Sequence of chain 1.C:
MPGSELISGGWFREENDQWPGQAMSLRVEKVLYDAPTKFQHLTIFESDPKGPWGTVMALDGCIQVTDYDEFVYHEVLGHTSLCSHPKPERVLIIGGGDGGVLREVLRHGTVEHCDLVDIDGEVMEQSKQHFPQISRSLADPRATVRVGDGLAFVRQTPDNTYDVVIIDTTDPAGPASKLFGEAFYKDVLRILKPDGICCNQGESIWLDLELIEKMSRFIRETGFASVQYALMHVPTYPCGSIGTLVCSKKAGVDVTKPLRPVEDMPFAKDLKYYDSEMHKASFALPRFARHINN

Binding-site contacts:
Ligand atom F10 contacts residue THR177 of chain 1.C at 3.5 Å.
Ligand atom C4 contacts residue GLN209 of chain 1.C at 3.4 Å.
Ligand atom C9 contacts residue THR177 of chain 1.C at 3.9 Å.
Ligand atom C6 contacts residue THR178 of chain 1.C at 4.3 Å.
Ligand atom C9 contacts residue TYR245 of chain 1.C at 3.6 Å (hydrophobic).
Ligand atom C7 contacts residue TYR245 of chain 1.C at 3.3 Å (hydrophobic).
Ligand atom C6 contacts residue GLN72 of chain 1.C at 3.5 Å.
Ligand atom C6 contacts residue S4M1 of chain 1.I at 3.3 Å.
Ligand atom C6 contacts residue ASP176 of chain 1.C at 4.3 Å.
Ligand atom N8 contacts residue ASP179 of chain 1.C at 2.7 Å (salt-bridge).
Ligand atom C9 contacts residue S4M1 of chain 1.I at 3.4 Å.
Ligand atom F10 contacts residue ASP179 of chain 1.C at 3.5 Å.
Ligand atom C3 contacts residue GLN72 of chain 1.C at 4.0 Å.
Ligand atom C6 contacts residue GLN209 of chain 1.C at 3.9 Å.
Ligand atom F10 contacts residue THR178 of chain 1.C at 3.3 Å.
Ligand atom C4 contacts residue ILE250 of chain 1.C at 4.0 Å (hydrophobic).
Ligand atom C9 contacts residue ASP176 of chain 1.C at 3.7 Å.
Ligand atom C9 contacts residue TYR81 of chain 1.C at 3.6 Å (hydrophobic).
Ligand atom C1 contacts residue GLN209 of chain 1.C at 3.6 Å.
Ligand atom C2 contacts residue GLU211 of chain 1.C at 4.2 Å.
Ligand atom F10 contacts residue GLN209 of chain 1.C at 3.9 Å.
Ligand atom C3 contacts residue THR178 of chain 1.C at 4.2 Å.
Ligand atom C3 contacts residue GLN209 of chain 1.C at 3.8 Å.
Ligand atom C5 contacts residue PRO246 of chain 1.C at 4.0 Å (hydrophobic).
Ligand atom C4 contacts residue TYR245 of chain 1.C at 3.6 Å (hydrophobic).
Ligand atom N8 contacts residue TRP27 of chain 1.C at 3.6 Å.
Ligand atom C2 contacts residue GLN209 of chain 1.C at 3.8 Å.
Ligand atom C2 contacts residue ASP179 of chain 1.C at 3.5 Å.
Ligand atom C6 contacts residue THR177 of chain 1.C at 3.2 Å.
Ligand atom C7 contacts residue TYR81 of chain 1.C at 3.5 Å (hydrophobic).
Ligand atom C5 contacts residue ASP179 of chain 1.C at 3.4 Å.
Ligand atom N8 contacts residue PRO246 of chain 1.C at 3.5 Å.
Ligand atom C3 contacts residue THR177 of chain 1.C at 3.5 Å.
Ligand atom C9 contacts residue GLN209 of chain 1.C at 3.7 Å.
Ligand atom C5 contacts residue TYR245 of chain 1.C at 3.7 Å (hydrophobic).
Ligand atom C7 contacts residue GLN209 of chain 1.C at 3.4 Å.
Ligand atom C1 contacts residue TYR245 of chain 1.C at 4.1 Å (hydrophobic).
Ligand atom C2 contacts residue ILE250 of chain 1.C at 3.9 Å (hydrophobic).
Ligand atom C5 contacts residue ILE71 of chain 1.C at 4.2 Å (hydrophobic).
Ligand atom F10 contacts residue GLN72 of chain 1.C at 3.5 Å.

This protein binds this small molecule.
Small molecule (SMILES): NCCc1ccccc1F